The protein below binds the small molecule below.
Small molecule (SMILES): [H]/N=C(\N)NC1CCC(CNC(=O)[C@H](CCCCN)NC(=O)[C@H](CCCCN)NC(=O)Cc2ccc(Cl)c(Cl)c2)CC1

Sequence of chain 1.A:
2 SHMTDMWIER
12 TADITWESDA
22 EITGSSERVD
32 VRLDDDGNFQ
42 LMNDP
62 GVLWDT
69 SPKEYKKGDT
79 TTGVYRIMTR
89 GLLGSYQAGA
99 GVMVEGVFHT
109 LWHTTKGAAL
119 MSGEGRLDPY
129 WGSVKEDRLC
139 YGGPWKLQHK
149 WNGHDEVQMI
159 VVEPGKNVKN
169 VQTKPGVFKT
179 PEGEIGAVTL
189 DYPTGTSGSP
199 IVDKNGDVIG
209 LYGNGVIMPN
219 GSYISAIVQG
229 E

Binding-site contacts:
Ligand atom NAL contacts residue HIS111 of chain 1.A at 3.6 Å.
Ligand atom CA contacts residue HIS111 of chain 1.A at 3.7 Å.
Ligand atom CAJ contacts residue TYR190 of chain 1.A at 3.4 Å (hydrophobic).
Ligand atom CLN contacts residue THR192 of chain 1.A at 3.7 Å.
Ligand atom NAE contacts residue ASP189 of chain 1.A at 2.9 Å (salt-bridge).
Ligand atom C contacts residue GLY211 of chain 1.A at 3.7 Å.
Ligand atom CE contacts residue ASN212 of chain 1.A at 3.6 Å.
Ligand atom OAW contacts residue GLY213 of chain 1.A at 2.9 Å (h-bond).
Ligand atom CA contacts residue GLY211 of chain 1.A at 3.6 Å.
Ligand atom OAW contacts residue GLY211 of chain 1.A at 3.2 Å (h-bond).
Ligand atom CAK contacts residue SER195 of chain 1.A at 3.3 Å.
Ligand atom NBC contacts residue ASP45 of chain 1.A at 3.7 Å.
Ligand atom NZ contacts residue GLY38 of chain 1.A at 3.6 Å (h-bond).
Ligand atom NAL contacts residue GLY211 of chain 1.A at 2.8 Å (h-bond).
Ligand atom CAY contacts residue GLY213 of chain 1.A at 2.9 Å.
Ligand atom C contacts residue HIS111 of chain 1.A at 3.6 Å.
Ligand atom CBB contacts residue PHE40 of chain 1.A at 3.5 Å (hydrophobic).
Ligand atom OAW contacts residue ASN212 of chain 1.A at 3.5 Å.
Ligand atom CAD contacts residue ASP189 of chain 1.A at 3.4 Å.
Ligand atom CAA contacts residue TYR221 of chain 1.A at 3.4 Å (hydrophobic).
Ligand atom NAC contacts residue ASP189 of chain 1.A at 2.7 Å (salt-bridge).
Ligand atom CE contacts residue ASP135 of chain 1.A at 3.5 Å.
Ligand atom OAW contacts residue TYR221 of chain 1.A at 2.8 Å (h-bond).
Ligand atom CAK contacts residue THR192 of chain 1.A at 3.7 Å.
Ligand atom CG contacts residue ASN212 of chain 1.A at 3.5 Å.
Ligand atom CAB contacts residue TYR190 of chain 1.A at 3.5 Å (hydrophobic).
Ligand atom CAA contacts residue TYR190 of chain 1.A at 3.4 Å (hydrophobic).
Ligand atom CAA contacts residue TYR210 of chain 1.A at 3.6 Å (hydrophobic).
Ligand atom NBC contacts residue GLN41 of chain 1.A at 3.8 Å.
Ligand atom CAZ contacts residue ASN39 of chain 1.A at 3.7 Å.
Ligand atom O contacts residue THR192 of chain 1.A at 3.8 Å.
Ligand atom CAK contacts residue GLY211 of chain 1.A at 3.7 Å.
Ligand atom OBF contacts residue ILE215 of chain 1.A at 3.4 Å.
Ligand atom NZ contacts residue ASP135 of chain 1.A at 3.2 Å (salt-bridge).
Ligand atom CE contacts residue GLY38 of chain 1.A at 3.0 Å.
Ligand atom CAB contacts residue ASP189 of chain 1.A at 3.6 Å.
Ligand atom NAE contacts residue TYR221 of chain 1.A at 3.6 Å.
Ligand atom NBC contacts residue PHE40 of chain 1.A at 2.8 Å (h-bond).
Ligand atom CB contacts residue HIS111 of chain 1.A at 3.4 Å.
Ligand atom CBE contacts residue ILE215 of chain 1.A at 3.6 Å (hydrophobic).